Binding-site contacts:
Ligand atom CA contacts residue ASP243 of chain 1.D at 4.3 Å.
Ligand atom CD1 contacts residue LEU40 of chain 1.D at 3.8 Å (hydrophobic).
Ligand atom CG2 contacts residue LEU40 of chain 1.D at 4.2 Å (hydrophobic).
Ligand atom O contacts residue ARG36 of chain 1.D at 3.6 Å (salt-bridge).
Ligand atom CD1 contacts residue LEU32 of chain 1.D at 3.8 Å (hydrophobic).
Ligand atom CA contacts residue ARG35 of chain 1.D at 3.9 Å.
Ligand atom CG2 contacts residue ASP243 of chain 1.D at 3.3 Å.
Ligand atom CA contacts residue ASP243 of chain 1.D at 3.3 Å.
Ligand atom N contacts residue ARG35 of chain 1.D at 4.1 Å.
Ligand atom CG2 contacts residue PRO43 of chain 1.D at 3.9 Å (hydrophobic).
Ligand atom CG contacts residue LEU40 of chain 1.D at 4.4 Å (hydrophobic).
Ligand atom CD1 contacts residue ARG29 of chain 1.D at 4.4 Å.
Ligand atom CB contacts residue ARG35 of chain 1.D at 3.5 Å.
Ligand atom C contacts residue ARG36 of chain 1.D at 3.2 Å.
Ligand atom O contacts residue ARG29 of chain 1.D at 3.8 Å.
Ligand atom O contacts residue ARG35 of chain 1.D at 3.1 Å (salt-bridge).
Ligand atom CD1 contacts residue ARG35 of chain 1.D at 4.5 Å.
Ligand atom CD contacts residue ARG36 of chain 1.D at 4.1 Å.
Ligand atom CA contacts residue PRO43 of chain 1.D at 4.4 Å (hydrophobic).
Ligand atom N contacts residue ASP243 of chain 1.D at 3.2 Å (salt-bridge).
Ligand atom N contacts residue ASP243 of chain 1.D at 2.8 Å (salt-bridge).
Ligand atom CB contacts residue PRO43 of chain 1.D at 3.8 Å (hydrophobic).
Ligand atom OG contacts residue ILE25 of chain 1.D at 4.0 Å.
Ligand atom OE1 contacts residue ARG36 of chain 1.D at 3.8 Å.
Ligand atom C contacts residue ARG35 of chain 1.D at 4.4 Å.
Ligand atom CG1 contacts residue ARG35 of chain 1.D at 4.2 Å.
Ligand atom O contacts residue ASP243 of chain 1.D at 4.1 Å.
Ligand atom C contacts residue ASP243 of chain 1.D at 3.9 Å.
Ligand atom NE2 contacts residue ARG36 of chain 1.D at 3.9 Å.
Ligand atom CB contacts residue ARG29 of chain 1.D at 4.1 Å.
Ligand atom CA contacts residue ASP243 of chain 1.D at 4.4 Å.
Ligand atom O contacts residue ARG35 of chain 1.D at 3.4 Å (salt-bridge).
Ligand atom CB contacts residue LEU40 of chain 1.D at 4.1 Å (hydrophobic).
Ligand atom CB contacts residue ARG35 of chain 1.D at 4.1 Å.
Ligand atom CA contacts residue ARG29 of chain 1.D at 4.0 Å.
Ligand atom C contacts residue ARG35 of chain 1.D at 3.6 Å.
Ligand atom CB contacts residue ASP243 of chain 1.D at 4.3 Å.
Ligand atom C contacts residue ASP243 of chain 1.D at 3.8 Å.
Ligand atom N contacts residue PRO43 of chain 1.D at 4.4 Å.
Ligand atom OG contacts residue ARG29 of chain 1.D at 4.3 Å.

A protein and the small-molecule ligand that binds it are described below.
Small molecule (SMILES): CC[C@H](C)[C@H](NC(=O)[C@H](CC(C)C)NC(=O)[C@H](CO)NC(=O)CNC(=O)[C@@H](NC(=O)[C@@H](N)[C@@H](C)O)C(C)C)C(=O)N[C@H](C=O)CCC(N)=O

Sequence of chain 1.D:
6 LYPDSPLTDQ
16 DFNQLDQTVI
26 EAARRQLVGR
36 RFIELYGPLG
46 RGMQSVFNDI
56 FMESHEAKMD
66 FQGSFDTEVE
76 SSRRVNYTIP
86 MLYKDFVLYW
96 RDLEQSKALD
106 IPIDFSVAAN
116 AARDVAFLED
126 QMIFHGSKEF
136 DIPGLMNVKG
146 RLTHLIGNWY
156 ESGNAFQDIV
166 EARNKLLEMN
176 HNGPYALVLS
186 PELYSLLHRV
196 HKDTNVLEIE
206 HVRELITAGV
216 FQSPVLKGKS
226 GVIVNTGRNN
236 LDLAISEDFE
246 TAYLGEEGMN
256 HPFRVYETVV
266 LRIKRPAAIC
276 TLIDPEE